Sequence of chain 2.A:
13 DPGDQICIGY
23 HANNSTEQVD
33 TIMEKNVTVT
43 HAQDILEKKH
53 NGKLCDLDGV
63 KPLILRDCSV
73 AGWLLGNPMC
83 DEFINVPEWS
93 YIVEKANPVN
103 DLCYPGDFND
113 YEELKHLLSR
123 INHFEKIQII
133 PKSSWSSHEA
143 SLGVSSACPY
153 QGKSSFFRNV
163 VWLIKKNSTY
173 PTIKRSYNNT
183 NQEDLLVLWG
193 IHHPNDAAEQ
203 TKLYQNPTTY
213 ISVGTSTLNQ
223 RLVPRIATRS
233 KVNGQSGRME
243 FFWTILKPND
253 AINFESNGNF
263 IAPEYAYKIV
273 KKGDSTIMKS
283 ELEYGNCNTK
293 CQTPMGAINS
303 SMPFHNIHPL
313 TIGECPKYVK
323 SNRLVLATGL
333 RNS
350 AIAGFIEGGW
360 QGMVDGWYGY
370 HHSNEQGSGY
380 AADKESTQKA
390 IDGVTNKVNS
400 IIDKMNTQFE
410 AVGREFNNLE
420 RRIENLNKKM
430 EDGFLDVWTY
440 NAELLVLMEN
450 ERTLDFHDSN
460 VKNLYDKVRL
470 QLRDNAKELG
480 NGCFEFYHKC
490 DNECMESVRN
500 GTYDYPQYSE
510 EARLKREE

Binding-site contacts:
Ligand atom C8 contacts residue ASN251 of chain 3.A at 4.2 Å.
Ligand atom C7 contacts residue ASN251 of chain 3.A at 4.2 Å.
Ligand atom C8 contacts residue ALA253 of chain 3.A at 3.9 Å (hydrophobic).
Ligand atom C1 contacts residue ASN251 of chain 3.A at 4.2 Å.
Ligand atom C5 contacts residue SO41 of chain 3.J at 4.2 Å.
Ligand atom C3 contacts residue ASN251 of chain 3.A at 4.1 Å.
Ligand atom C5 contacts residue ASN180 of chain 3.A at 3.6 Å.
Ligand atom C3 contacts residue ASN180 of chain 3.A at 3.8 Å.
Ligand atom N2 contacts residue ALA253 of chain 3.A at 4.4 Å.
Ligand atom C4 contacts residue ASN251 of chain 3.A at 4.4 Å.
Ligand atom C4 contacts residue ASN180 of chain 3.A at 4.2 Å.
Ligand atom O4 contacts residue ASN251 of chain 3.A at 4.1 Å.
Ligand atom O3 contacts residue SO41 of chain 3.J at 4.1 Å.
Ligand atom N2 contacts residue ASN180 of chain 3.A at 3.0 Å (h-bond).
Ligand atom C1 contacts residue ASN180 of chain 3.A at 1.4 Å.
Ligand atom C7 contacts residue ASN180 of chain 3.A at 4.1 Å.
Ligand atom C5 contacts residue ASN251 of chain 3.A at 4.0 Å.
Ligand atom C2 contacts residue ASN180 of chain 3.A at 2.5 Å.
Ligand atom O6 contacts residue SO41 of chain 3.J at 3.8 Å.
Ligand atom O5 contacts residue ASN180 of chain 3.A at 2.3 Å (h-bond).
Ligand atom C3 contacts residue SO41 of chain 3.J at 4.3 Å.
Ligand atom C8 contacts residue SER232 of chain 2.A at 4.0 Å.
Ligand atom C4 contacts residue SO41 of chain 3.J at 3.2 Å.
Ligand atom C6 contacts residue SO41 of chain 3.J at 3.6 Å.
Ligand atom O4 contacts residue SO41 of chain 3.J at 2.3 Å (h-bond).
Ligand atom C2 contacts residue ASN251 of chain 3.A at 4.2 Å.
Ligand atom N2 contacts residue ASN251 of chain 3.A at 3.5 Å (h-bond).
Ligand atom C8 contacts residue ASP252 of chain 3.A at 3.8 Å.

Sequence of chain 3.A:
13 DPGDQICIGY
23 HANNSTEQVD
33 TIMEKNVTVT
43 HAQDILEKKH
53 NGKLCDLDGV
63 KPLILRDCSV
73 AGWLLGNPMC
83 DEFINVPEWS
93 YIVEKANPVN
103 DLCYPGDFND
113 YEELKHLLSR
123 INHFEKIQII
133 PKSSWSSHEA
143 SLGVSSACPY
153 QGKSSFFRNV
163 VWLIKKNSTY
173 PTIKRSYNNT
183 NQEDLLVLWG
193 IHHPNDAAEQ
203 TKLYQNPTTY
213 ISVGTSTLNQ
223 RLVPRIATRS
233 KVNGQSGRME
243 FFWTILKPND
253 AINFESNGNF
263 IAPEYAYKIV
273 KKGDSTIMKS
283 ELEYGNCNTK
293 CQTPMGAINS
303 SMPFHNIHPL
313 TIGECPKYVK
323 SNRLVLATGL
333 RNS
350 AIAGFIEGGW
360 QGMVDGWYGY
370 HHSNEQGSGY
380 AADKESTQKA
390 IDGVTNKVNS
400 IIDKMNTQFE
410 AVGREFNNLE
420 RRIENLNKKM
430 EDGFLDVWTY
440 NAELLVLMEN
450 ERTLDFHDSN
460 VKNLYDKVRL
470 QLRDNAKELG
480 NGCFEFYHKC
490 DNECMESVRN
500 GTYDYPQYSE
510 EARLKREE

A small-molecule ligand and the protein it binds are described below.
Small molecule (SMILES): CC(=O)N[C@@H]1[C@@H](O)[C@H](O)[C@@H](CO)O[C@H]1O